A small-molecule ligand and the protein it binds are described below.
Small molecule (SMILES): CC(=O)N[C@H]1[C@H](O[C@H]2[C@H](O)[C@@H](NC(C)=O)CO[C@@H]2CO)O[C@H](CO)[C@@H](O)[C@@H]1O

Binding-site contacts:
Ligand atom O7 contacts residue ARG214 of chain 2.A at 4.3 Å.
Ligand atom C4 contacts residue ASN157 of chain 1.A at 4.2 Å.
Ligand atom C7 contacts residue ASN157 of chain 1.A at 3.8 Å.
Ligand atom C2 contacts residue ASN157 of chain 1.A at 2.5 Å.
Ligand atom O5 contacts residue ARG214 of chain 2.A at 3.7 Å.
Ligand atom N2 contacts residue SER211 of chain 2.A at 3.4 Å (h-bond).
Ligand atom C8 contacts residue THR179 of chain 2.A at 3.4 Å.
Ligand atom C5 contacts residue ARG214 of chain 2.A at 4.1 Å.
Ligand atom C6 contacts residue ARG214 of chain 2.A at 4.4 Å.
Ligand atom C7 contacts residue SER211 of chain 2.A at 3.8 Å.
Ligand atom C3 contacts residue ARG214 of chain 2.A at 4.2 Å.
Ligand atom O3 contacts residue SER211 of chain 2.A at 4.1 Å.
Ligand atom O5 contacts residue LEU236 of chain 1.A at 4.5 Å.
Ligand atom C2 contacts residue ARG214 of chain 2.A at 3.9 Å.
Ligand atom O7 contacts residue ASN157 of chain 1.A at 4.3 Å.
Ligand atom C1 contacts residue ARG214 of chain 2.A at 4.0 Å.
Ligand atom C1 contacts residue ASN157 of chain 1.A at 1.4 Å.
Ligand atom N2 contacts residue ASN157 of chain 1.A at 3.0 Å (h-bond).
Ligand atom C3 contacts residue ASN157 of chain 1.A at 3.8 Å.
Ligand atom C8 contacts residue SER211 of chain 2.A at 3.5 Å.
Ligand atom O4 contacts residue ARG214 of chain 2.A at 4.0 Å.
Ligand atom C3 contacts residue SER211 of chain 2.A at 4.1 Å.
Ligand atom C2 contacts residue SER211 of chain 2.A at 4.3 Å.
Ligand atom C5 contacts residue ASN157 of chain 1.A at 3.6 Å.
Ligand atom O3 contacts residue ARG214 of chain 2.A at 3.9 Å.
Ligand atom O5 contacts residue ASN157 of chain 1.A at 2.3 Å (h-bond).
Ligand atom C4 contacts residue ARG214 of chain 2.A at 3.7 Å.

Sequence of chain 2.A:
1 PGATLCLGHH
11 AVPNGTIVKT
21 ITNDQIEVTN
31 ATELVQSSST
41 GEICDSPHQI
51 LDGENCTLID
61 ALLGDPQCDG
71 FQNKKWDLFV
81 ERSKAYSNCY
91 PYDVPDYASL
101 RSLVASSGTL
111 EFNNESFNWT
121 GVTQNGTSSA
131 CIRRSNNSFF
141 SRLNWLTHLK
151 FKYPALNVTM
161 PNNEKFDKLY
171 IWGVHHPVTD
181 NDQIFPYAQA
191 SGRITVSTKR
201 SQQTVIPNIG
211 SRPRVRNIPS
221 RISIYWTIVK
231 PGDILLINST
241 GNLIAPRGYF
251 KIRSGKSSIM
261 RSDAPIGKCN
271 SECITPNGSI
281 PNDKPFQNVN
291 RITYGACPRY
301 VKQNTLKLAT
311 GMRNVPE

Sequence of chain 1.A:
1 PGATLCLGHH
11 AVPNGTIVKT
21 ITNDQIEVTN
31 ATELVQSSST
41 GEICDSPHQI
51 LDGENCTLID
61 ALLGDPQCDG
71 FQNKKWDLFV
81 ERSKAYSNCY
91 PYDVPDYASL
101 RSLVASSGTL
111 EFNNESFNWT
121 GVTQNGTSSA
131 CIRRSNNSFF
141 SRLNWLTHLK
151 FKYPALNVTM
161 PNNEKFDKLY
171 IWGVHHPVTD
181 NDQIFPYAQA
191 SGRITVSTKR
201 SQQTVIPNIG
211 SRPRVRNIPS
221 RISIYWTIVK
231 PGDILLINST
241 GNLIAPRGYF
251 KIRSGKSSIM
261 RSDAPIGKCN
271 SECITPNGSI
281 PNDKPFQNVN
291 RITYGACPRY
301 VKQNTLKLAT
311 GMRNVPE